Binding-site contacts:
Ligand atom CG contacts residue GLN155 of chain 2.A at 3.6 Å.
Ligand atom N contacts residue GLN173 of chain 2.A at 2.8 Å (h-bond).
Ligand atom O contacts residue TYR151 of chain 2.A at 3.4 Å (h-bond).
Ligand atom O2 contacts residue GLN109 of chain 2.A at 2.9 Å (h-bond).
Ligand atom CE2 contacts residue GLN155 of chain 2.A at 3.6 Å.
Ligand atom CD1 contacts residue GLN155 of chain 2.A at 3.7 Å.
Ligand atom O2 contacts residue CYS158 of chain 2.A at 3.2 Å.
Ligand atom OXT contacts residue PHE35 of chain 2.A at 3.7 Å.
Ligand atom CD1 contacts residue ALA70 of chain 2.A at 3.9 Å (hydrophobic).
Ligand atom CE2 contacts residue GLY34 of chain 2.A at 3.6 Å.
Ligand atom CA contacts residue TYR151 of chain 2.A at 3.4 Å (hydrophobic).
Ligand atom O contacts residue GLN173 of chain 2.A at 3.0 Å (h-bond).
Ligand atom CB contacts residue GLU36 of chain 2.A at 3.9 Å.
Ligand atom O2 contacts residue LEU65 of chain 2.A at 3.8 Å.
Ligand atom CA contacts residue GLN173 of chain 2.A at 3.5 Å.
Ligand atom C contacts residue GLN173 of chain 2.A at 3.6 Å.
Ligand atom OH contacts residue GLN155 of chain 2.A at 3.7 Å.
Ligand atom O2 contacts residue MET154 of chain 2.A at 3.8 Å.
Ligand atom CZ contacts residue GLN155 of chain 2.A at 3.5 Å.
Ligand atom CD2 contacts residue GLY34 of chain 2.A at 3.4 Å.
Ligand atom O1 contacts residue ALA70 of chain 2.A at 3.4 Å.
Ligand atom OXT contacts residue GLU36 of chain 2.A at 3.0 Å (salt-bridge).
Ligand atom CA contacts residue GLY34 of chain 2.A at 3.8 Å.
Ligand atom N contacts residue GLN155 of chain 2.A at 2.8 Å (h-bond).
Ligand atom O1 contacts residue GLN109 of chain 2.A at 3.1 Å (h-bond).
Ligand atom CB contacts residue TYR151 of chain 2.A at 3.6 Å (hydrophobic).
Ligand atom CB contacts residue GLY34 of chain 2.A at 3.6 Å.
Ligand atom CD1 contacts residue ALA67 of chain 2.A at 3.5 Å (hydrophobic).
Ligand atom NN contacts residue LEU65 of chain 2.A at 3.6 Å.
Ligand atom C contacts residue TYR151 of chain 2.A at 3.5 Å (hydrophobic).
Ligand atom OXT contacts residue GLY34 of chain 2.A at 3.9 Å.
Ligand atom OH contacts residue LEU65 of chain 2.A at 3.5 Å.
Ligand atom O2 contacts residue GLN155 of chain 2.A at 3.5 Å.
Ligand atom N contacts residue TYR151 of chain 2.A at 2.8 Å (h-bond).
Ligand atom CD2 contacts residue GLN155 of chain 2.A at 3.7 Å.
Ligand atom CZ contacts residue LEU65 of chain 2.A at 3.5 Å (hydrophobic).
Ligand atom CE1 contacts residue LEU65 of chain 2.A at 3.5 Å (hydrophobic).
Ligand atom CA contacts residue GLN155 of chain 2.A at 3.9 Å.
Ligand atom NN contacts residue GLN109 of chain 2.A at 3.4 Å (h-bond).
Ligand atom OH contacts residue CYS158 of chain 2.A at 3.2 Å.

The small molecule below binds the protein below.
Small molecule (SMILES): N[C@@H](Cc1ccc(O)c([N+](=O)[O-])c1)C(=O)O

Sequence of chain 2.A:
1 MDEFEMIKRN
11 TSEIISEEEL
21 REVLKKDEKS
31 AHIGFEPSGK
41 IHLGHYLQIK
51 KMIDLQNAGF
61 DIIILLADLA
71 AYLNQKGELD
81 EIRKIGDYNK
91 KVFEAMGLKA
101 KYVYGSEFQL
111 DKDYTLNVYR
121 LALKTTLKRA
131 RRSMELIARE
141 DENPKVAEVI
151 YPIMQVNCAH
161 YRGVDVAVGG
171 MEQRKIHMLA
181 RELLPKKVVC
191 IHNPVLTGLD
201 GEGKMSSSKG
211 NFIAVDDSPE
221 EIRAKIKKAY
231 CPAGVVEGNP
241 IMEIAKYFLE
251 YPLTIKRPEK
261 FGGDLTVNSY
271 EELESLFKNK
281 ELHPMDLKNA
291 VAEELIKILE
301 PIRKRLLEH